A small-molecule ligand and the protein it binds are described below.
Small molecule (SMILES): C[C@H](N)C(=O)N[C@@H](CCC(=O)O)C(=O)N[C@@H](CCC(=O)O)C(=O)N[C@@H](CCC(=O)O)C(=O)N[C@@H](C)C=O

Binding-site contacts:
Ligand atom CD contacts residue SER14 of chain 1.A at 3.6 Å.
Ligand atom CD contacts residue ARG8 of chain 1.A at 3.6 Å.
Ligand atom C contacts residue SER264 of chain 1.A at 3.9 Å.
Ligand atom O contacts residue GLY266 of chain 1.A at 3.4 Å (h-bond).
Ligand atom OE1 contacts residue SER68 of chain 1.A at 3.1 Å (h-bond).
Ligand atom N contacts residue ASN262 of chain 1.A at 3.8 Å.
Ligand atom C contacts residue ARG189 of chain 1.A at 3.3 Å.
Ligand atom N contacts residue SER264 of chain 1.A at 3.6 Å.
Ligand atom N contacts residue GLY266 of chain 1.A at 3.8 Å.
Ligand atom CA contacts residue ASN262 of chain 1.A at 3.2 Å.
Ligand atom OE2 contacts residue SER7 of chain 1.A at 3.7 Å.
Ligand atom OE2 contacts residue SER68 of chain 1.A at 2.5 Å (h-bond).
Ligand atom OE2 contacts residue ARG8 of chain 1.A at 2.8 Å (salt-bridge).
Ligand atom CG contacts residue ARG64 of chain 1.A at 3.7 Å.
Ligand atom OE2 contacts residue GLY66 of chain 1.A at 3.8 Å.
Ligand atom OE1 contacts residue SER7 of chain 1.A at 2.6 Å (h-bond).
Ligand atom OE1 contacts residue ARG8 of chain 1.A at 3.7 Å.
Ligand atom C contacts residue ASN262 of chain 1.A at 3.0 Å.
Ligand atom CD contacts residue GLY66 of chain 1.A at 3.6 Å.
Ligand atom C contacts residue ARG64 of chain 1.A at 3.8 Å.
Ligand atom CD contacts residue ARG64 of chain 1.A at 3.1 Å.
Ligand atom OE2 contacts residue ARG64 of chain 1.A at 3.2 Å (salt-bridge).
Ligand atom O contacts residue ARG189 of chain 1.A at 2.7 Å (salt-bridge).
Ligand atom O contacts residue SER264 of chain 1.A at 2.9 Å (h-bond).
Ligand atom CB contacts residue ASN262 of chain 1.A at 2.7 Å.
Ligand atom CD contacts residue ALA67 of chain 1.A at 3.4 Å (hydrophobic).
Ligand atom OE1 contacts residue ARG64 of chain 1.A at 3.2 Å (salt-bridge).
Ligand atom O contacts residue ASN262 of chain 1.A at 3.7 Å.
Ligand atom CD contacts residue SER68 of chain 1.A at 3.3 Å.
Ligand atom OE2 contacts residue ALA67 of chain 1.A at 3.3 Å (h-bond).
Ligand atom C contacts residue GLY266 of chain 1.A at 3.9 Å.
Ligand atom CG contacts residue SER14 of chain 1.A at 3.9 Å.
Ligand atom OE1 contacts residue GLY66 of chain 1.A at 3.4 Å.
Ligand atom CD contacts residue SER7 of chain 1.A at 3.6 Å.
Ligand atom CG contacts residue ALA67 of chain 1.A at 3.6 Å (hydrophobic).
Ligand atom CG contacts residue GLY66 of chain 1.A at 3.7 Å.
Ligand atom O contacts residue ARG64 of chain 1.A at 2.7 Å (salt-bridge).
Ligand atom CA contacts residue GLY266 of chain 1.A at 3.9 Å.
Ligand atom OE1 contacts residue TYR13 of chain 1.A at 3.4 Å (h-bond).
Ligand atom OE1 contacts residue SER14 of chain 1.A at 2.7 Å (h-bond).

Sequence of chain 1.A:
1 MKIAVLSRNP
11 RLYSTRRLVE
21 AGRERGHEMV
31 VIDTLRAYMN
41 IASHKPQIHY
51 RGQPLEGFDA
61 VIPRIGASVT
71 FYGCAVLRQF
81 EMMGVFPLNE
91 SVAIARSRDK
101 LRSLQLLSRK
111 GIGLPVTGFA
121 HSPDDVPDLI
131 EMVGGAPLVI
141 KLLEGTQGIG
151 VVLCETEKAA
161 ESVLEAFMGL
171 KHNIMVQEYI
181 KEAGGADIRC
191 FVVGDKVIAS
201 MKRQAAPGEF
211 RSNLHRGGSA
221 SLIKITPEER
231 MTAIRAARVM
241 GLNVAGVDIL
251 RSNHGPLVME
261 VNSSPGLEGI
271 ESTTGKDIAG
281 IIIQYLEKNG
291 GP